Binding-site contacts:
Ligand atom N6 contacts residue SER90 of chain 1.A at 3.1 Å (h-bond).
Ligand atom O3' contacts residue SER193 of chain 1.A at 3.0 Å (h-bond).
Ligand atom O2A contacts residue ASP207 of chain 1.A at 2.9 Å (salt-bridge).
Ligand atom N1 contacts residue ALA92 of chain 1.A at 2.9 Å (h-bond).
Ligand atom O1B contacts residue ALA28 of chain 1.A at 3.4 Å.
Ligand atom N9 contacts residue TYR41 of chain 1.A at 3.5 Å.
Ligand atom N1 contacts residue GLU91 of chain 1.A at 3.5 Å.
Ligand atom O2B contacts residue ASP207 of chain 1.A at 2.9 Å (salt-bridge).
Ligand atom C2 contacts residue TYR41 of chain 1.A at 3.3 Å (hydrophobic).
Ligand atom O2G contacts residue ASP207 of chain 1.A at 3.0 Å (salt-bridge).
Ligand atom O2B contacts residue LYS43 of chain 1.A at 3.1 Å (salt-bridge).
Ligand atom O4' contacts residue ASP21 of chain 1.A at 3.5 Å (salt-bridge).
Ligand atom PG contacts residue MG1 of chain 1.D at 3.1 Å.
Ligand atom PA contacts residue MG1 of chain 1.E at 3.5 Å.
Ligand atom C2 contacts residue PHE196 of chain 1.A at 3.5 Å (hydrophobic).
Ligand atom O1B contacts residue SER26 of chain 1.A at 2.6 Å (h-bond).
Ligand atom N1 contacts residue TYR41 of chain 1.A at 3.5 Å.
Ligand atom PG contacts residue MG1 of chain 1.E at 3.4 Å.
Ligand atom O2B contacts residue MG1 of chain 1.D at 2.1 Å.
Ligand atom C4 contacts residue TYR41 of chain 1.A at 3.5 Å (hydrophobic).
Ligand atom N3B contacts residue SER26 of chain 1.A at 3.4 Å (h-bond).
Ligand atom N3 contacts residue TYR41 of chain 1.A at 3.3 Å.
Ligand atom O1A contacts residue LYS43 of chain 1.A at 2.7 Å (salt-bridge).
Ligand atom O1G contacts residue ASP207 of chain 1.A at 3.2 Å (salt-bridge).
Ligand atom PB contacts residue SER26 of chain 1.A at 3.4 Å.
Ligand atom O3G contacts residue MET25 of chain 1.A at 3.0 Å (h-bond).
Ligand atom O1G contacts residue MG1 of chain 1.D at 1.9 Å.
Ligand atom O1B contacts residue LYS43 of chain 1.A at 3.5 Å.
Ligand atom O2G contacts residue MG1 of chain 1.E at 1.9 Å.
Ligand atom O3G contacts residue B311 of chain 1.C at 3.3 Å.
Ligand atom N6 contacts residue MET89 of chain 1.A at 3.3 Å (h-bond).
Ligand atom PB contacts residue MG1 of chain 1.D at 3.4 Å.
Ligand atom O2G contacts residue MG1 of chain 1.D at 3.5 Å.
Ligand atom C5 contacts residue TYR41 of chain 1.A at 3.5 Å (hydrophobic).
Ligand atom N3 contacts residue PHE196 of chain 1.A at 3.5 Å.
Ligand atom O2A contacts residue MG1 of chain 1.E at 2.0 Å.
Ligand atom C6 contacts residue TYR41 of chain 1.A at 3.4 Å (hydrophobic).
Ligand atom O1G contacts residue B311 of chain 1.C at 2.6 Å (h-bond).
Ligand atom O2A contacts residue ASN194 of chain 1.A at 3.1 Å (h-bond).
Ligand atom PG contacts residue B311 of chain 1.C at 3.6 Å.

Sequence of chain 1.A:
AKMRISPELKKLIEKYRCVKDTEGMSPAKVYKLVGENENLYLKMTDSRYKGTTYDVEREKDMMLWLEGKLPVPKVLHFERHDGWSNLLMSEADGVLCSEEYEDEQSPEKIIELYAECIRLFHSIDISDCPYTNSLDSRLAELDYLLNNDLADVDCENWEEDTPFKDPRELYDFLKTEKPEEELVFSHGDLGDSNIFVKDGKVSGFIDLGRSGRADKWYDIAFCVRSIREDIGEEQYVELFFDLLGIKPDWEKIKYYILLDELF

This small molecule binds to this protein.
Small molecule (SMILES): Nc1ncnc2c1ncn2[C@@H]1O[C@H](CO[P](=O)(O)O[P](=O)(O)NP(=O)(O)O)[C@@H](O)[C@H]1O